Sequence of chain 1.P:
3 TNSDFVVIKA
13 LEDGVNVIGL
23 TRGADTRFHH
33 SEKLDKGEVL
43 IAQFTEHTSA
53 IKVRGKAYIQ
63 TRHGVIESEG

Sequence of chain 1.Q:
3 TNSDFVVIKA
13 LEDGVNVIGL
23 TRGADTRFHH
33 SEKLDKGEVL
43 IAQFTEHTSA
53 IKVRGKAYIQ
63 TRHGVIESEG

Binding-site contacts:
Ligand atom CB contacts residue THR28 of chain 1.Q at 3.5 Å.
Ligand atom NE1 contacts residue ALA44 of chain 1.P at 3.8 Å.
Ligand atom N contacts residue THR28 of chain 1.Q at 3.0 Å (h-bond).
Ligand atom CD1 contacts residue GLN45 of chain 1.P at 3.6 Å.
Ligand atom CZ2 contacts residue THR50 of chain 1.P at 3.8 Å.
Ligand atom CD1 contacts residue THR47 of chain 1.P at 3.8 Å.
Ligand atom CE2 contacts residue THR50 of chain 1.P at 4.0 Å.
Ligand atom C contacts residue SER51 of chain 1.Q at 3.6 Å.
Ligand atom OXT contacts residue HIS49 of chain 1.P at 3.7 Å.
Ligand atom CZ2 contacts residue ILE53 of chain 1.P at 3.9 Å (hydrophobic).
Ligand atom OXT contacts residue THR47 of chain 1.P at 2.5 Å (h-bond).
Ligand atom CE2 contacts residue GLN45 of chain 1.P at 3.9 Å.
Ligand atom CA contacts residue GLY25 of chain 1.Q at 3.4 Å.
Ligand atom NE1 contacts residue GLN45 of chain 1.P at 2.8 Å (h-bond).
Ligand atom CB contacts residue SER51 of chain 1.Q at 3.5 Å.
Ligand atom CG contacts residue SER51 of chain 1.Q at 3.8 Å.
Ligand atom C contacts residue GLY25 of chain 1.Q at 3.5 Å.
Ligand atom OXT contacts residue THR50 of chain 1.P at 2.9 Å (h-bond).
Ligand atom O contacts residue THR47 of chain 1.P at 3.5 Å.
Ligand atom N contacts residue GLY25 of chain 1.Q at 2.6 Å (h-bond).
Ligand atom CA contacts residue THR23 of chain 1.Q at 3.8 Å.
Ligand atom N contacts residue ASP27 of chain 1.Q at 3.1 Å (salt-bridge).
Ligand atom C contacts residue THR50 of chain 1.P at 4.0 Å.
Ligand atom CH2 contacts residue GLY21 of chain 1.P at 3.5 Å.
Ligand atom CZ3 contacts residue GLY21 of chain 1.P at 3.8 Å.
Ligand atom O contacts residue SER51 of chain 1.Q at 2.9 Å (h-bond).
Ligand atom N contacts residue THR23 of chain 1.Q at 2.8 Å (h-bond).
Ligand atom O contacts residue GLY25 of chain 1.Q at 3.0 Å (h-bond).
Ligand atom C contacts residue THR47 of chain 1.P at 3.5 Å.
Ligand atom CA contacts residue THR28 of chain 1.Q at 3.3 Å.
Ligand atom N contacts residue ARG24 of chain 1.Q at 3.8 Å.
Ligand atom OXT contacts residue GLY25 of chain 1.Q at 4.0 Å.
Ligand atom O contacts residue ARG24 of chain 1.Q at 3.5 Å.
Ligand atom CD1 contacts residue SER51 of chain 1.Q at 3.4 Å.
Ligand atom CZ2 contacts residue ALA44 of chain 1.P at 3.9 Å (hydrophobic).
Ligand atom CE2 contacts residue ALA44 of chain 1.P at 3.9 Å (hydrophobic).
Ligand atom CA contacts residue SER51 of chain 1.Q at 4.0 Å.
Ligand atom CE3 contacts residue HIS32 of chain 1.P at 3.9 Å.
Ligand atom CE3 contacts residue HIS31 of chain 1.P at 3.9 Å.
Ligand atom CB contacts residue THR23 of chain 1.Q at 3.6 Å.

The small molecule below binds the protein below.
Small molecule (SMILES): N[C@@H](Cc1c[nH]c2ccccc12)C(=O)O